Sequence of chain 1.A:
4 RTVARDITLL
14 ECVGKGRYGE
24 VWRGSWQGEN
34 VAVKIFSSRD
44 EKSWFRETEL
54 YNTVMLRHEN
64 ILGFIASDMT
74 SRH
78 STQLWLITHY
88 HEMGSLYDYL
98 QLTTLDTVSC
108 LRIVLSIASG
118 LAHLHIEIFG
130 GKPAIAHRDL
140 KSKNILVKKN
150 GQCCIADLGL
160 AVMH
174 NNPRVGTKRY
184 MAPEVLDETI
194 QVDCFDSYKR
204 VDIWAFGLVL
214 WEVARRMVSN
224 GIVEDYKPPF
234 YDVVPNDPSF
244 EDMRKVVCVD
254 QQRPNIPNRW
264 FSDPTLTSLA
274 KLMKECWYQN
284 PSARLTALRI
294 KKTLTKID

The small molecule below binds the protein below.
Small molecule (SMILES): O=C(O)[C@H]1CCSC1

Binding-site contacts:
Ligand atom O03 contacts residue LYS45 of chain 1.A at 3.6 Å.
Ligand atom C04 contacts residue LYS45 of chain 1.A at 3.7 Å.
Ligand atom C02 contacts residue LYS45 of chain 1.A at 3.6 Å.
Ligand atom O01 contacts residue LYS45 of chain 1.A at 3.4 Å.
Ligand atom C08 contacts residue LYS45 of chain 1.A at 4.1 Å.
Ligand atom C06 contacts residue PHE48 of chain 1.A at 3.7 Å (hydrophobic).
Ligand atom C05 contacts residue PHE48 of chain 1.A at 3.7 Å (hydrophobic).
Ligand atom O01 contacts residue PHE48 of chain 1.A at 4.5 Å.
Ligand atom O01 contacts residue GLU44 of chain 1.A at 3.7 Å.
Ligand atom C04 contacts residue PHE48 of chain 1.A at 4.5 Å (hydrophobic).